Binding-site contacts:
Ligand atom C6 contacts residue ASN292 of chain 1.E at 4.0 Å.
Ligand atom C5 contacts residue ASN279 of chain 1.E at 3.6 Å.
Ligand atom N2 contacts residue ASN279 of chain 1.E at 3.0 Å (h-bond).
Ligand atom C3 contacts residue VAL291 of chain 1.E at 4.1 Å (hydrophobic).
Ligand atom C8 contacts residue GLU69 of chain 1.F at 3.5 Å.
Ligand atom C6 contacts residue GLU69 of chain 1.F at 4.3 Å.
Ligand atom C1 contacts residue ASN292 of chain 1.E at 4.1 Å.
Ligand atom C3 contacts residue ASN279 of chain 1.E at 3.8 Å.
Ligand atom O7 contacts residue ASN279 of chain 1.E at 3.1 Å (h-bond).
Ligand atom N2 contacts residue VAL291 of chain 1.E at 3.6 Å.
Ligand atom C2 contacts residue ASN279 of chain 1.E at 2.5 Å.
Ligand atom C1 contacts residue VAL291 of chain 1.E at 3.6 Å (hydrophobic).
Ligand atom C5 contacts residue ASN292 of chain 1.E at 3.8 Å.
Ligand atom C8 contacts residue VAL291 of chain 1.E at 4.4 Å (hydrophobic).
Ligand atom O5 contacts residue ASN292 of chain 1.E at 3.7 Å.
Ligand atom C7 contacts residue VAL291 of chain 1.E at 4.4 Å (hydrophobic).
Ligand atom C1 contacts residue ASN279 of chain 1.E at 1.4 Å.
Ligand atom C7 contacts residue ASN279 of chain 1.E at 3.3 Å.
Ligand atom C8 contacts residue SER39 of chain 1.E at 3.5 Å.
Ligand atom C4 contacts residue ASN279 of chain 1.E at 4.1 Å.
Ligand atom C2 contacts residue VAL291 of chain 1.E at 4.0 Å (hydrophobic).
Ligand atom O5 contacts residue ASN279 of chain 1.E at 2.3 Å (h-bond).

Sequence of chain 1.E:
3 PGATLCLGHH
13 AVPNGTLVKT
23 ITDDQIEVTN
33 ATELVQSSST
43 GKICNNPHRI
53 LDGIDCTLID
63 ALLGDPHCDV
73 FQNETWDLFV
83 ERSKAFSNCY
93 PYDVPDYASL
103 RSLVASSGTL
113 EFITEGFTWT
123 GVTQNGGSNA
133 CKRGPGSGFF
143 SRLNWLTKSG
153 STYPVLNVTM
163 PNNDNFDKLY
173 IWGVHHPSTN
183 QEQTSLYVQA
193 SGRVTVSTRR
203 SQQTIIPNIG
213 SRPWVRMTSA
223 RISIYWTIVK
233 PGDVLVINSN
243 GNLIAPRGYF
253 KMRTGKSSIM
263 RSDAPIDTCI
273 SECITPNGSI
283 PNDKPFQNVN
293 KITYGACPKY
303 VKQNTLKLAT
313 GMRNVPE

The small molecule below binds the protein below.
Small molecule (SMILES): CC(=O)N[C@H]1[C@H](O[C@H]2[C@H](O)[C@@H](NC(C)=O)CO[C@@H]2CO)O[C@H](CO)[C@@H](O)[C@@H]1O

Sequence of chain 1.F:
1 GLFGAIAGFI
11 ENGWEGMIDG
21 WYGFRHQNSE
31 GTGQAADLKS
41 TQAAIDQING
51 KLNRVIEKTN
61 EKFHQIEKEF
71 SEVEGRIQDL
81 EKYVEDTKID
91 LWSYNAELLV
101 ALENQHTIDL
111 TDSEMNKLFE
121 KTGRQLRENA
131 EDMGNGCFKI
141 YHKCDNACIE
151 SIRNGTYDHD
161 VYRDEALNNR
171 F